Binding-site contacts:
Ligand atom O6 contacts residue THR197 of chain 1.B at 4.2 Å.
Ligand atom C3 contacts residue ASN198 of chain 1.B at 3.8 Å.
Ligand atom O5 contacts residue THR197 of chain 1.B at 2.3 Å (h-bond).
Ligand atom C3 contacts residue THR197 of chain 1.B at 3.3 Å.
Ligand atom O4 contacts residue ASN198 of chain 1.B at 4.0 Å.
Ligand atom O4 contacts residue HIS375 of chain 1.B at 4.2 Å.
Ligand atom C4 contacts residue THR197 of chain 1.B at 3.7 Å.
Ligand atom C3 contacts residue 1441 of chain 1.K at 3.6 Å.
Ligand atom C2 contacts residue ASN198 of chain 1.B at 4.1 Å.
Ligand atom C1 contacts residue THR197 of chain 1.B at 1.4 Å.
Ligand atom O3 contacts residue 1441 of chain 1.K at 3.1 Å.
Ligand atom C6 contacts residue THR197 of chain 1.B at 4.2 Å.
Ligand atom C4 contacts residue 1441 of chain 1.K at 3.3 Å.
Ligand atom O4 contacts residue 1441 of chain 1.K at 2.4 Å (h-bond).
Ligand atom C4 contacts residue ASN198 of chain 1.B at 4.5 Å.
Ligand atom C2 contacts residue THR197 of chain 1.B at 2.5 Å.
Ligand atom O2 contacts residue THR197 of chain 1.B at 3.7 Å.
Ligand atom C1 contacts residue ASN198 of chain 1.B at 4.2 Å.
Ligand atom C5 contacts residue THR197 of chain 1.B at 2.9 Å.
Ligand atom O3 contacts residue ASN198 of chain 1.B at 4.2 Å.

Sequence of chain 1.B:
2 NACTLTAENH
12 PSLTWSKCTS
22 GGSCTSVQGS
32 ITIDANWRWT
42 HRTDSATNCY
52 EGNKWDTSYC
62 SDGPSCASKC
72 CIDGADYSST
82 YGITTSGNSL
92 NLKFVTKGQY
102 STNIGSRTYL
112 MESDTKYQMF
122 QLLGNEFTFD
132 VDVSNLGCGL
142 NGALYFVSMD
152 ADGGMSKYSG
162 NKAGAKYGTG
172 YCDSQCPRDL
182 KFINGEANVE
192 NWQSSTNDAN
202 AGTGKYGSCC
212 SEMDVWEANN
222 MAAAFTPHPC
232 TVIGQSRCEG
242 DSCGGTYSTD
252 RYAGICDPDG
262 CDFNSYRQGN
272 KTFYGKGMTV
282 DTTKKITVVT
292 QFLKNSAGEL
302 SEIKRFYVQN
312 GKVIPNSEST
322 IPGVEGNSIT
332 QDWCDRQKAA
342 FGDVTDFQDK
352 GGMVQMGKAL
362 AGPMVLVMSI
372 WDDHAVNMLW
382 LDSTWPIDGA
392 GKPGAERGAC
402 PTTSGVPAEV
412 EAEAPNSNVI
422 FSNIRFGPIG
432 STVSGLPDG

This small molecule binds to this protein.
Small molecule (SMILES): OC[C@H]1O[C@H](O)[C@@H](O)[C@@H](O)[C@@H]1O